Sequence of chain 1.GA:
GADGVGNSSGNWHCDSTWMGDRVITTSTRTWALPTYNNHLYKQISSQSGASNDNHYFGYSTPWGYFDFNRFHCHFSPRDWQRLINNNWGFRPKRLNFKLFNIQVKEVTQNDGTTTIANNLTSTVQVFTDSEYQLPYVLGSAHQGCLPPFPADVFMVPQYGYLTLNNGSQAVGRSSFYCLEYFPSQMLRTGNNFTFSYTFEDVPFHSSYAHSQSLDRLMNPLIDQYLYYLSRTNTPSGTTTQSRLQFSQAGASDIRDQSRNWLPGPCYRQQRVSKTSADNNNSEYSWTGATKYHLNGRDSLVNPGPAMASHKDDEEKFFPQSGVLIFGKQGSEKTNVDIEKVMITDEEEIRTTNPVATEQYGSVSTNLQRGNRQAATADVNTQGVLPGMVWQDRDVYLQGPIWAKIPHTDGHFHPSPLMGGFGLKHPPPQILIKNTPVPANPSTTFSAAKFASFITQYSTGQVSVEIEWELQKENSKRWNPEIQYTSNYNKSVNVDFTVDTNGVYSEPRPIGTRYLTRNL

The protein below binds the small molecule below.
Small molecule (SMILES): Nc1ncnc2c1ncn2[C@H]1C[C@H](O)[C@@H](COP(=O)(O)O)O1

Binding-site contacts:
Ligand atom N6 contacts residue VAL418 of chain 1.GA at 3.5 Å.
Ligand atom P contacts residue PRO630 of chain 1.GA at 4.5 Å.
Ligand atom N1 contacts residue PRO630 of chain 1.GA at 4.0 Å.
Ligand atom O1P contacts residue LYS640 of chain 1.GA at 4.4 Å.
Ligand atom C4 contacts residue PRO419 of chain 1.GA at 4.4 Å (hydrophobic).
Ligand atom O4' contacts residue HIS629 of chain 1.GA at 4.2 Å.
Ligand atom C6 contacts residue PRO630 of chain 1.GA at 4.3 Å (hydrophobic).
Ligand atom N9 contacts residue HIS629 of chain 1.GA at 4.3 Å.
Ligand atom C1' contacts residue PRO630 of chain 1.GA at 4.0 Å (hydrophobic).
Ligand atom O1P contacts residue PRO630 of chain 1.GA at 4.3 Å.
Ligand atom N7 contacts residue HIS629 of chain 1.GA at 4.3 Å.
Ligand atom O4' contacts residue PRO630 of chain 1.GA at 3.4 Å.
Ligand atom N1 contacts residue VAL418 of chain 1.GA at 4.1 Å.
Ligand atom C6 contacts residue VAL418 of chain 1.GA at 4.0 Å (hydrophobic).
Ligand atom C6 contacts residue GLY638 of chain 1.GA at 3.9 Å.
Ligand atom C5 contacts residue PRO630 of chain 1.GA at 4.1 Å (hydrophobic).
Ligand atom O5' contacts residue PRO630 of chain 1.GA at 3.9 Å.
Ligand atom N6 contacts residue SER631 of chain 1.GA at 4.2 Å.
Ligand atom N1 contacts residue GLY638 of chain 1.GA at 3.5 Å (h-bond).
Ligand atom N6 contacts residue PHE637 of chain 1.GA at 4.0 Å.
Ligand atom N7 contacts residue SER631 of chain 1.GA at 3.3 Å.
Ligand atom C8 contacts residue PRO419 of chain 1.GA at 4.4 Å (hydrophobic).
Ligand atom C6 contacts residue SER631 of chain 1.GA at 4.3 Å.
Ligand atom C1' contacts residue HIS629 of chain 1.GA at 3.8 Å.
Ligand atom C2 contacts residue PRO630 of chain 1.GA at 3.5 Å (hydrophobic).
Ligand atom P contacts residue HIS627 of chain 1.GA at 4.0 Å.
Ligand atom N6 contacts residue GLY638 of chain 1.GA at 3.0 Å (h-bond).
Ligand atom C4 contacts residue PRO630 of chain 1.GA at 3.6 Å (hydrophobic).
Ligand atom C4 contacts residue SER631 of chain 1.GA at 4.4 Å.
Ligand atom C2' contacts residue HIS629 of chain 1.GA at 4.5 Å.
Ligand atom N6 contacts residue PRO419 of chain 1.GA at 4.5 Å.
Ligand atom N9 contacts residue PRO630 of chain 1.GA at 4.0 Å.
Ligand atom C5 contacts residue PRO419 of chain 1.GA at 4.0 Å (hydrophobic).
Ligand atom C5 contacts residue SER631 of chain 1.GA at 3.9 Å.
Ligand atom N7 contacts residue PRO419 of chain 1.GA at 4.0 Å.
Ligand atom N3 contacts residue PRO630 of chain 1.GA at 3.3 Å.
Ligand atom C8 contacts residue SER631 of chain 1.GA at 3.8 Å.
Ligand atom C8 contacts residue HIS629 of chain 1.GA at 3.6 Å.
Ligand atom N1 contacts residue PRO419 of chain 1.GA at 4.4 Å.
Ligand atom C6 contacts residue PRO419 of chain 1.GA at 4.1 Å (hydrophobic).